Binding-site contacts:
Ligand atom C16 contacts residue GLN279 of chain 5.A at 3.4 Å.
Ligand atom C10 contacts residue MET341 of chain 4.A at 4.0 Å (hydrophobic).
Ligand atom C05 contacts residue PHE344 of chain 4.A at 4.2 Å (hydrophobic).
Ligand atom C16 contacts residue ASN320 of chain 4.A at 3.8 Å.
Ligand atom C13 contacts residue LEU286 of chain 5.A at 4.2 Å (hydrophobic).
Ligand atom N04 contacts residue PHE344 of chain 4.A at 4.0 Å.
Ligand atom C15 contacts residue GLN279 of chain 5.A at 3.7 Å.
Ligand atom C17 contacts residue LEU286 of chain 5.A at 3.8 Å (hydrophobic).
Ligand atom C12 contacts residue PHE344 of chain 4.A at 3.9 Å (hydrophobic).
Ligand atom O01 contacts residue MET282 of chain 5.A at 4.1 Å.
Ligand atom C18 contacts residue LEU286 of chain 5.A at 3.8 Å (hydrophobic).
Ligand atom C09 contacts residue PHE344 of chain 4.A at 4.1 Å (hydrophobic).
Ligand atom C08 contacts residue PHE344 of chain 4.A at 3.8 Å (hydrophobic).
Ligand atom C15 contacts residue ASN320 of chain 4.A at 3.7 Å.
Ligand atom C13 contacts residue PHE344 of chain 4.A at 3.6 Å (hydrophobic).
Ligand atom C11 contacts residue LEU278 of chain 5.A at 3.8 Å (hydrophobic).
Ligand atom O01 contacts residue PHE344 of chain 4.A at 3.7 Å.
Ligand atom C18 contacts residue VAL345 of chain 4.A at 3.7 Å (hydrophobic).
Ligand atom C07 contacts residue MET316 of chain 4.A at 3.8 Å (hydrophobic).
Ligand atom C14 contacts residue ASN320 of chain 4.A at 3.9 Å.
Ligand atom C12 contacts residue LEU286 of chain 5.A at 3.5 Å (hydrophobic).
Ligand atom O01 contacts residue LEU286 of chain 5.A at 3.1 Å.
Ligand atom C16 contacts residue LEU278 of chain 5.A at 3.5 Å (hydrophobic).
Ligand atom O02 contacts residue PHE344 of chain 4.A at 3.7 Å.
Ligand atom C17 contacts residue MET282 of chain 5.A at 3.9 Å (hydrophobic).
Ligand atom C14 contacts residue ASP337 of chain 4.A at 3.9 Å.
Ligand atom O02 contacts residue MET341 of chain 4.A at 3.3 Å.
Ligand atom C18 contacts residue PHE344 of chain 4.A at 3.9 Å (hydrophobic).
Ligand atom C07 contacts residue ASN320 of chain 4.A at 4.1 Å.
Ligand atom C10 contacts residue LEU340 of chain 4.A at 3.9 Å (hydrophobic).
Ligand atom N04 contacts residue PRO283 of chain 5.A at 3.7 Å.
Ligand atom C11 contacts residue ASN320 of chain 4.A at 4.0 Å.
Ligand atom C15 contacts residue LEU278 of chain 5.A at 2.9 Å (hydrophobic).
Ligand atom C08 contacts residue LEU286 of chain 5.A at 4.2 Å (hydrophobic).
Ligand atom C12 contacts residue PRO283 of chain 5.A at 4.1 Å (hydrophobic).
Ligand atom C07 contacts residue PHE344 of chain 4.A at 4.1 Å (hydrophobic).
Ligand atom N03 contacts residue PHE344 of chain 4.A at 3.9 Å.
Ligand atom C16 contacts residue ASP337 of chain 4.A at 4.3 Å.
Ligand atom C14 contacts residue MET341 of chain 4.A at 4.0 Å (hydrophobic).
Ligand atom C07 contacts residue THR317 of chain 4.A at 4.0 Å.

Sequence of chain 4.A:
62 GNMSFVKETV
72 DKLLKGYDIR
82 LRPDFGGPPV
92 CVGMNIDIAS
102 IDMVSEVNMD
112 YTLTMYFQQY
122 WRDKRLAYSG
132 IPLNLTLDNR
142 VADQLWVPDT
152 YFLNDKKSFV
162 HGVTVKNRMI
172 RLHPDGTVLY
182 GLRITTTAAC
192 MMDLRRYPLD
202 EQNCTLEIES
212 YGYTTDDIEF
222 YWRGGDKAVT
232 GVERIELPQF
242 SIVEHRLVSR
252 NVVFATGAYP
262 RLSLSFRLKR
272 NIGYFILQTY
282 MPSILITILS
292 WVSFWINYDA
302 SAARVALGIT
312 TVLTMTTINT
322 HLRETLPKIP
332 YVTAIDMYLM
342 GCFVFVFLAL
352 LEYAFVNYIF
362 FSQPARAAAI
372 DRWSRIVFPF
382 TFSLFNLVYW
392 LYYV

A protein and the small-molecule ligand that binds it are described below.
Small molecule (SMILES): CCOC(=O)c1cncn1[C@H](C)c1ccccc1

Sequence of chain 5.A:
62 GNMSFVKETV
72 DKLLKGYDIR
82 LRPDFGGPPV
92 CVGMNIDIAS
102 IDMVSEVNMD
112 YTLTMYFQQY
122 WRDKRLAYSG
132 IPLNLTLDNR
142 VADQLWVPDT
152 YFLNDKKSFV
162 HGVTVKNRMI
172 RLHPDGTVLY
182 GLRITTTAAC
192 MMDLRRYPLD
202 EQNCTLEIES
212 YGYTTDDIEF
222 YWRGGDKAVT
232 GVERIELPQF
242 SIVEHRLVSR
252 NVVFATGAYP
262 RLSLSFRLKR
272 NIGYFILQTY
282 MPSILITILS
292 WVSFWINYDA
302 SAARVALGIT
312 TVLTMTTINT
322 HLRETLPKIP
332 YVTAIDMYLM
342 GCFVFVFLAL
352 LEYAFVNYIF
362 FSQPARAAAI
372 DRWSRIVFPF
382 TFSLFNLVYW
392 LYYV